Binding-site contacts:
Ligand atom N2 contacts residue ASP118 of chain 1.A at 2.9 Å (salt-bridge).
Ligand atom N3B contacts residue TYR32 of chain 1.A at 3.5 Å.
Ligand atom C2 contacts residue ASP118 of chain 1.A at 3.6 Å.
Ligand atom PB contacts residue MG1 of chain 1.F at 3.3 Å.
Ligand atom C8 contacts residue CYS18 of chain 1.A at 3.5 Å (hydrophobic).
Ligand atom C6 contacts residue ASP118 of chain 1.A at 3.5 Å.
Ligand atom C5' contacts residue TYR32 of chain 1.A at 3.5 Å (hydrophobic).
Ligand atom O1A contacts residue LYS16 of chain 1.A at 3.4 Å (salt-bridge).
Ligand atom O6 contacts residue ASP118 of chain 1.A at 3.5 Å (salt-bridge).
Ligand atom N3B contacts residue ALA13 of chain 1.A at 3.0 Å (h-bond).
Ligand atom O1G contacts residue GLY12 of chain 1.A at 3.6 Å.
Ligand atom O1B contacts residue VAL14 of chain 1.A at 3.4 Å (h-bond).
Ligand atom O1B contacts residue LYS16 of chain 1.A at 2.7 Å.
Ligand atom N2 contacts residue LEU119 of chain 1.A at 3.4 Å.
Ligand atom O3A contacts residue ALA13 of chain 1.A at 3.6 Å.
Ligand atom O3A contacts residue GLY15 of chain 1.A at 3.3 Å (h-bond).
Ligand atom N3B contacts residue MG1 of chain 1.F at 3.6 Å.
Ligand atom O1A contacts residue THR17 of chain 1.A at 3.1 Å (h-bond).
Ligand atom O2' contacts residue PHE28 of chain 1.A at 3.4 Å.
Ligand atom N1 contacts residue ASP118 of chain 1.A at 2.7 Å (salt-bridge).
Ligand atom O6 contacts residue SER158 of chain 1.A at 3.5 Å (h-bond).
Ligand atom O6 contacts residue ALA159 of chain 1.A at 2.7 Å (h-bond).
Ligand atom O2B contacts residue MG1 of chain 1.F at 2.0 Å.
Ligand atom O1A contacts residue CYS18 of chain 1.A at 3.0 Å (h-bond).
Ligand atom N9 contacts residue GLN116 of chain 1.A at 3.3 Å (h-bond).
Ligand atom O6 contacts residue GLN116 of chain 1.A at 3.6 Å.
Ligand atom O3G contacts residue GLY60 of chain 1.A at 2.9 Å (h-bond).
Ligand atom O2G contacts residue THR35 of chain 1.A at 2.6 Å (h-bond).
Ligand atom O6 contacts residue LEU160 of chain 1.A at 3.2 Å (h-bond).
Ligand atom O1G contacts residue TYR32 of chain 1.A at 2.7 Å (h-bond).
Ligand atom O3G contacts residue LYS16 of chain 1.A at 2.5 Å (salt-bridge).
Ligand atom O2B contacts residue THR17 of chain 1.A at 2.9 Å (h-bond).
Ligand atom O1A contacts residue GLY15 of chain 1.A at 3.2 Å.
Ligand atom O4' contacts residue GLN116 of chain 1.A at 3.1 Å (h-bond).
Ligand atom O1B contacts residue GLY15 of chain 1.A at 3.0 Å (h-bond).
Ligand atom C8 contacts residue GLN116 of chain 1.A at 3.5 Å.
Ligand atom O2G contacts residue MG1 of chain 1.F at 2.2 Å.
Ligand atom PG contacts residue MG1 of chain 1.F at 3.3 Å.
Ligand atom O2A contacts residue TYR32 of chain 1.A at 3.0 Å.
Ligand atom O5' contacts residue CYS18 of chain 1.A at 3.6 Å (h-bond).

Sequence of chain 1.A:
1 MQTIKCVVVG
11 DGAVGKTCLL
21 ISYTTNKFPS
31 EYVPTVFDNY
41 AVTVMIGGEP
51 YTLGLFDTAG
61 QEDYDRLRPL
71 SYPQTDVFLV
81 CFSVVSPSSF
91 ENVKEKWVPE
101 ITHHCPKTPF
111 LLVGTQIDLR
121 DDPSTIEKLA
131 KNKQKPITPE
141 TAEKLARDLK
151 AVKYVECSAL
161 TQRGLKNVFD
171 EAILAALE

A small-molecule ligand and the protein it binds are described below.
Small molecule (SMILES): Nc1nc2c(ncn2[C@@H]2O[C@H](CO[P](=O)(O)O[P](=O)(O)NP(=O)(O)O)[C@@H](O)[C@H]2O)c(=O)[nH]1